Binding-site contacts:
Ligand atom C13 contacts residue TRP89 of chain 1.A at 3.9 Å (hydrophobic).
Ligand atom C11 contacts residue PHE141 of chain 1.A at 3.5 Å (hydrophobic).
Ligand atom C17 contacts residue ILE21 of chain 1.A at 3.8 Å (hydrophobic).
Ligand atom C13 contacts residue CYS90 of chain 1.A at 3.2 Å (hydrophobic).
Ligand atom N14 contacts residue TRP89 of chain 1.A at 3.9 Å.
Ligand atom C32 contacts residue LYS41 of chain 1.A at 3.9 Å.
Ligand atom C19 contacts residue ILE21 of chain 1.A at 3.6 Å (hydrophobic).
Ligand atom C3 contacts residue PHE141 of chain 1.A at 3.4 Å (hydrophobic).
Ligand atom C7 contacts residue PHE141 of chain 1.A at 3.5 Å (hydrophobic).
Ligand atom C20 contacts residue GLY22 of chain 1.A at 3.8 Å.
Ligand atom C18 contacts residue ILE21 of chain 1.A at 3.9 Å (hydrophobic).
Ligand atom C30 contacts residue THR87 of chain 1.A at 3.6 Å.
Ligand atom O34 contacts residue GLU59 of chain 1.A at 3.0 Å (salt-bridge).
Ligand atom C11 contacts residue VAL29 of chain 1.A at 3.9 Å (hydrophobic).
Ligand atom C15 contacts residue ALA39 of chain 1.A at 3.8 Å (hydrophobic).
Ligand atom C15 contacts residue LEU72 of chain 1.A at 3.8 Å (hydrophobic).
Ligand atom N33 contacts residue LYS41 of chain 1.A at 3.7 Å.
Ligand atom N4 contacts residue VAL29 of chain 1.A at 3.9 Å.
Ligand atom N14 contacts residue CYS90 of chain 1.A at 2.9 Å (h-bond).
Ligand atom N4 contacts residue PHE141 of chain 1.A at 3.8 Å.
Ligand atom C20 contacts residue ILE21 of chain 1.A at 3.7 Å (hydrophobic).
Ligand atom C5 contacts residue PHE141 of chain 1.A at 3.9 Å (hydrophobic).
Ligand atom C9 contacts residue VAL29 of chain 1.A at 3.6 Å (hydrophobic).
Ligand atom C3 contacts residue VAL29 of chain 1.A at 3.8 Å (hydrophobic).
Ligand atom C8 contacts residue PHE141 of chain 1.A at 3.5 Å (hydrophobic).
Ligand atom C31 contacts residue LYS41 of chain 1.A at 3.9 Å.
Ligand atom C10 contacts residue ASP152 of chain 1.A at 3.9 Å.
Ligand atom O34 contacts residue LYS41 of chain 1.A at 3.6 Å (salt-bridge).
Ligand atom C6 contacts residue ILE21 of chain 1.A at 3.8 Å (hydrophobic).
Ligand atom C26 contacts residue GLY22 of chain 1.A at 3.5 Å.
Ligand atom C16 contacts residue PHE141 of chain 1.A at 3.9 Å (hydrophobic).
Ligand atom C31 contacts residue THR87 of chain 1.A at 3.5 Å.
Ligand atom O34 contacts residue PHE153 of chain 1.A at 3.8 Å.
Ligand atom C30 contacts residue ALA39 of chain 1.A at 3.6 Å (hydrophobic).
Ligand atom C26 contacts residue ILE21 of chain 1.A at 3.5 Å (hydrophobic).
Ligand atom N33 contacts residue GLU59 of chain 1.A at 3.6 Å.
Ligand atom C2 contacts residue PHE141 of chain 1.A at 3.1 Å (hydrophobic).
Ligand atom N1 contacts residue PHE141 of chain 1.A at 3.4 Å.
Ligand atom O34 contacts residue ASP152 of chain 1.A at 3.1 Å.
Ligand atom C8 contacts residue VAL29 of chain 1.A at 3.6 Å (hydrophobic).

Sequence of chain 1.A:
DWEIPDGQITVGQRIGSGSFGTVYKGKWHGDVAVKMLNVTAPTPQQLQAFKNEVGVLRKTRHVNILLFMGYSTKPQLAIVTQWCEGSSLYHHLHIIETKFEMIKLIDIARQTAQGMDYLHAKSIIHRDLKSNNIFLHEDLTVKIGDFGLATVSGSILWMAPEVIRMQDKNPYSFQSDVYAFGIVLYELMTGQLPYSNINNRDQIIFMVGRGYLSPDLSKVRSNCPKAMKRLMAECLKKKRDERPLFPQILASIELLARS

A protein and the small-molecule ligand that binds it are described below.
Small molecule (SMILES): CN(C)CCOc1ccc(-c2nc(-c3ccc4c(c3)CC/C4=N/O)c(-c3ccncc3)[nH]2)cc1